Binding-site contacts:
Ligand atom C67 contacts residue THR88 of chain 1.A at 3.6 Å.
Ligand atom C50 contacts residue GLY29 of chain 1.A at 3.4 Å.
Ligand atom C65 contacts residue GLY50 of chain 1.A at 3.6 Å.
Ligand atom C71 contacts residue GLY50 of chain 1.A at 3.7 Å.
Ligand atom C44 contacts residue THR247 of chain 1.A at 3.8 Å.
Ligand atom O46 contacts residue THR247 of chain 1.A at 3.8 Å.
Ligand atom C50 contacts residue THR248 of chain 1.A at 3.3 Å.
Ligand atom C19 contacts residue GLY246 of chain 1.A at 3.8 Å.
Ligand atom C58 contacts residue ASP244 of chain 1.A at 3.5 Å.
Ligand atom O72 contacts residue THR88 of chain 1.A at 3.0 Å (h-bond).
Ligand atom O46 contacts residue THR248 of chain 1.A at 2.8 Å (h-bond).
Ligand atom C26 contacts residue THR248 of chain 1.A at 3.7 Å.
Ligand atom C30 contacts residue THR247 of chain 1.A at 3.7 Å.
Ligand atom C81 contacts residue ILE142 of chain 1.A at 3.5 Å (hydrophobic).
Ligand atom C28 contacts residue GLY246 of chain 1.A at 3.3 Å.
Ligand atom C47 contacts residue GLY27 of chain 1.A at 3.1 Å.
Ligand atom C84 contacts residue PRO86 of chain 1.A at 3.3 Å (hydrophobic).
Ligand atom O60 contacts residue ASP48 of chain 1.A at 2.6 Å (salt-bridge).
Ligand atom C62 contacts residue ASP244 of chain 1.A at 3.3 Å.
Ligand atom C47 contacts residue THR248 of chain 1.A at 3.5 Å.
Ligand atom O45 contacts residue TYR87 of chain 1.A at 3.6 Å.
Ligand atom O45 contacts residue THR88 of chain 1.A at 3.4 Å (h-bond).
Ligand atom C34 contacts residue GLN89 of chain 1.A at 3.7 Å.
Ligand atom O60 contacts residue ASP244 of chain 1.A at 2.6 Å (salt-bridge).
Ligand atom C13 contacts residue TRP131 of chain 1.A at 3.7 Å (hydrophobic).
Ligand atom C58 contacts residue ASP48 of chain 1.A at 3.7 Å.
Ligand atom O45 contacts residue GLN89 of chain 1.A at 3.0 Å (h-bond).
Ligand atom C54 contacts residue GLN89 of chain 1.A at 3.7 Å.
Ligand atom C33 contacts residue GLN89 of chain 1.A at 3.8 Å.
Ligand atom C54 contacts residue PHE124 of chain 1.A at 3.8 Å (hydrophobic).
Ligand atom O72 contacts residue TYR87 of chain 1.A at 3.2 Å.
Ligand atom N73 contacts residue GLY50 of chain 1.A at 2.8 Å (h-bond).
Ligand atom C5 contacts residue GLY246 of chain 1.A at 3.6 Å.
Ligand atom C31 contacts residue GLN89 of chain 1.A at 3.4 Å.
Ligand atom C37 contacts residue GLN89 of chain 1.A at 3.4 Å.
Ligand atom O36 contacts residue ARG251 of chain 1.A at 3.1 Å (salt-bridge).
Ligand atom C5 contacts residue ASP48 of chain 1.A at 3.4 Å.
Ligand atom C54 contacts residue TYR87 of chain 1.A at 3.5 Å (hydrophobic).
Ligand atom N1 contacts residue GLY246 of chain 1.A at 3.1 Å (h-bond).
Ligand atom N1 contacts residue THR247 of chain 1.A at 3.5 Å (h-bond).

A protein and the small-molecule ligand that binds it are described below.
Small molecule (SMILES): CCCCNC(=O)[C@H](C)C[C@H](O)[C@@H]1C[C@H](C)CCCCCN(CC)C(=O)c2cc(OCC)cc(c2)C(=O)N1

Sequence of chain 1.A:
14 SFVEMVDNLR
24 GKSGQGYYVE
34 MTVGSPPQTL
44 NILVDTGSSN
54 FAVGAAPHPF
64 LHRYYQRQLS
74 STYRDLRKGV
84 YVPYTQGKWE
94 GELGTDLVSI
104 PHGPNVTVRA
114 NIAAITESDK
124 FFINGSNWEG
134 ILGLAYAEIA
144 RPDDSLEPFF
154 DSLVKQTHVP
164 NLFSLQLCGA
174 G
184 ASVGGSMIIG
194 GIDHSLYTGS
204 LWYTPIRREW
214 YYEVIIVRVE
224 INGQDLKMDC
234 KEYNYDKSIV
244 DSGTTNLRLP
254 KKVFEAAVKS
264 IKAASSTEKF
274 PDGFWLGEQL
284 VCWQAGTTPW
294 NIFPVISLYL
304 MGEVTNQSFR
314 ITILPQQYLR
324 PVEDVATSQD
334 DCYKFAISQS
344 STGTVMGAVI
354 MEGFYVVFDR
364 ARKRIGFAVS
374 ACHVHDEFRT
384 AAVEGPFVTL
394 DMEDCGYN